Sequence of chain 26.A:
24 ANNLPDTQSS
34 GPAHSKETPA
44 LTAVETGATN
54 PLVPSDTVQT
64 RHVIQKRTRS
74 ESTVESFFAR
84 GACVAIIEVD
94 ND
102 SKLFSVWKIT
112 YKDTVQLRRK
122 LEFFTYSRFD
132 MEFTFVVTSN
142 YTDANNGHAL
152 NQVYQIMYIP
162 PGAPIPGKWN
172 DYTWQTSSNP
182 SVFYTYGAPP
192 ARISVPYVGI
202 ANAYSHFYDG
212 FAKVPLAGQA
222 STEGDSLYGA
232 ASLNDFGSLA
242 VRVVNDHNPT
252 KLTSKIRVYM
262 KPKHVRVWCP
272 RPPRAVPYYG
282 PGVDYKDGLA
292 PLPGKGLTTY

Sequence of chain 26.C:
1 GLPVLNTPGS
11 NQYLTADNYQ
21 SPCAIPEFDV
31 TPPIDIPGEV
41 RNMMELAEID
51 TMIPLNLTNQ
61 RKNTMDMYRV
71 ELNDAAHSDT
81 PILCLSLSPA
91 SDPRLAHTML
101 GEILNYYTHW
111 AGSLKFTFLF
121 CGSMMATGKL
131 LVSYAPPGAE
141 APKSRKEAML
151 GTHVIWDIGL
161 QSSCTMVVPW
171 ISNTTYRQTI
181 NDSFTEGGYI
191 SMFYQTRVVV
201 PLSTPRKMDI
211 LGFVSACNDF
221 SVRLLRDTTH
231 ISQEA

A small-molecule ligand and the protein it binds are described below.
Small molecule (SMILES): COc1ccc(OCc2ccc(COc3c(Cl)cccc3Cl)cc2)c(Cl)c1

Binding-site contacts:
Ligand atom C19 contacts residue LEU240 of chain 26.A at 3.8 Å (hydrophobic).
Ligand atom O1 contacts residue MET132 of chain 26.A at 3.7 Å.
Ligand atom C13 contacts residue MET132 of chain 26.A at 3.4 Å (hydrophobic).
Ligand atom C13 contacts residue PHE134 of chain 26.A at 3.7 Å (hydrophobic).
Ligand atom C3 contacts residue MET132 of chain 26.A at 3.7 Å (hydrophobic).
Ligand atom C16 contacts residue TYR159 of chain 26.A at 3.8 Å (hydrophobic).
Ligand atom C7 contacts residue MET132 of chain 26.A at 3.3 Å (hydrophobic).
Ligand atom C7 contacts residue PHE237 of chain 26.A at 3.5 Å (hydrophobic).
Ligand atom C20 contacts residue ILE194 of chain 26.A at 3.8 Å (hydrophobic).
Ligand atom C14 contacts residue TYR159 of chain 26.A at 3.5 Å (hydrophobic).
Ligand atom C8 contacts residue MET132 of chain 26.A at 3.4 Å (hydrophobic).
Ligand atom C12 contacts residue PHE134 of chain 26.A at 3.8 Å (hydrophobic).
Ligand atom C11 contacts residue ILE110 of chain 26.A at 3.8 Å (hydrophobic).
Ligand atom C16 contacts residue ALA24 of chain 26.C at 3.8 Å (hydrophobic).
Ligand atom CL2 contacts residue TYR159 of chain 26.A at 3.6 Å.
Ligand atom CL2 contacts residue ALA24 of chain 26.C at 3.5 Å.
Ligand atom C17 contacts residue TYR159 of chain 26.A at 3.7 Å (hydrophobic).
Ligand atom O3 contacts residue PHE130 of chain 26.A at 3.6 Å.
Ligand atom C1 contacts residue TYR205 of chain 26.A at 3.8 Å (hydrophobic).
Ligand atom C21 contacts residue HIS207 of chain 26.A at 3.6 Å.
Ligand atom C4 contacts residue MET132 of chain 26.A at 3.8 Å (hydrophobic).
Ligand atom C12 contacts residue ILE110 of chain 26.A at 3.8 Å (hydrophobic).
Ligand atom CL2 contacts residue ILE25 of chain 26.C at 3.4 Å.
Ligand atom C6 contacts residue TYR112 of chain 26.A at 3.7 Å (hydrophobic).
Ligand atom CL3 contacts residue LEU240 of chain 26.A at 3.8 Å.
Ligand atom CL3 contacts residue PHE134 of chain 26.A at 3.8 Å.
Ligand atom C2 contacts residue PHE237 of chain 26.A at 3.6 Å (hydrophobic).
Ligand atom C5 contacts residue TYR112 of chain 26.A at 3.5 Å (hydrophobic).
Ligand atom C13 contacts residue ILE110 of chain 26.A at 3.7 Å (hydrophobic).
Ligand atom O1 contacts residue PHE237 of chain 26.A at 3.8 Å.
Ligand atom C9 contacts residue PHE237 of chain 26.A at 3.7 Å (hydrophobic).
Ligand atom C21 contacts residue SER128 of chain 26.A at 3.8 Å.
Ligand atom C21 contacts residue TYR205 of chain 26.A at 3.8 Å (hydrophobic).
Ligand atom C9 contacts residue VAL199 of chain 26.A at 3.6 Å (hydrophobic).
Ligand atom C17 contacts residue ALA24 of chain 26.C at 3.7 Å (hydrophobic).
Ligand atom C20 contacts residue LEU240 of chain 26.A at 3.8 Å (hydrophobic).
Ligand atom C10 contacts residue TYR159 of chain 26.A at 3.5 Å (hydrophobic).
Ligand atom O2 contacts residue VAL196 of chain 26.A at 3.4 Å.
Ligand atom O3 contacts residue TYR112 of chain 26.A at 3.6 Å.
Ligand atom O1 contacts residue ILE110 of chain 26.A at 3.7 Å.